Sequence of chain 1.A:
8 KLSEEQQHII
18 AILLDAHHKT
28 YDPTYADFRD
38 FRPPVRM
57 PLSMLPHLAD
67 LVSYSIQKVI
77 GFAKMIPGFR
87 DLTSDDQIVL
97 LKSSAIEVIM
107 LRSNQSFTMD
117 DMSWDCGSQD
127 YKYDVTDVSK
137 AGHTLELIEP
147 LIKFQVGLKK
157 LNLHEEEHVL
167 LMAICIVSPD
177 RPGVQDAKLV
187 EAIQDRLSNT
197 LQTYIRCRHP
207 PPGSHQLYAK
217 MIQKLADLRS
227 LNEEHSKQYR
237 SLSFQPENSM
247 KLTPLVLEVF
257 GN

The protein below binds the small molecule below.
Small molecule (SMILES): C=C1/C(=C\C=C2/CCC[C@]3(C)[C@@H]([C@H](C)CCCC(C)(C)O)CC[C@@H]23)C[C@@H](O)C[C@@H]1O

Binding-site contacts:
Ligand atom O3 contacts residue TYR235 of chain 1.A at 3.8 Å.
Ligand atom C4 contacts residue SER112 of chain 1.A at 3.7 Å.
Ligand atom O3 contacts residue HIS231 of chain 1.A at 2.7 Å (h-bond).
Ligand atom O3 contacts residue HIS139 of chain 1.A at 2.9 Å (h-bond).
Ligand atom C3 contacts residue TYR28 of chain 1.A at 3.4 Å (hydrophobic).
Ligand atom C3 contacts residue SER112 of chain 1.A at 3.7 Å.
Ligand atom C23 contacts residue HIS231 of chain 1.A at 3.9 Å.
Ligand atom C26 contacts residue LEU61 of chain 1.A at 3.8 Å (hydrophobic).
Ligand atom O2 contacts residue SER109 of chain 1.A at 3.5 Å.
Ligand atom C15 contacts residue ILE105 of chain 1.A at 3.8 Å (hydrophobic).
Ligand atom C26 contacts residue HIS139 of chain 1.A at 3.7 Å.
Ligand atom C6 contacts residue SER109 of chain 1.A at 3.6 Å.
Ligand atom C19 contacts residue LEU67 of chain 1.A at 4.0 Å (hydrophobic).
Ligand atom C25 contacts residue HIS231 of chain 1.A at 3.7 Å.
Ligand atom O2 contacts residue SER112 of chain 1.A at 3.0 Å (h-bond).
Ligand atom C10 contacts residue SER109 of chain 1.A at 3.9 Å.
Ligand atom C4 contacts residue CYS122 of chain 1.A at 3.5 Å (hydrophobic).
Ligand atom C3 contacts residue TYR32 of chain 1.A at 3.8 Å (hydrophobic).
Ligand atom C12 contacts residue VAL134 of chain 1.A at 3.6 Å (hydrophobic).
Ligand atom C7 contacts residue SER109 of chain 1.A at 3.5 Å.
Ligand atom C21 contacts residue LEU143 of chain 1.A at 3.7 Å (hydrophobic).
Ligand atom C10 contacts residue SER71 of chain 1.A at 4.0 Å.
Ligand atom C19 contacts residue SER71 of chain 1.A at 3.4 Å.
Ligand atom C2 contacts residue TYR28 of chain 1.A at 3.8 Å (hydrophobic).
Ligand atom C25 contacts residue HIS139 of chain 1.A at 3.7 Å.
Ligand atom C18 contacts residue VAL68 of chain 1.A at 3.5 Å (hydrophobic).
Ligand atom C24 contacts residue VAL68 of chain 1.A at 3.9 Å (hydrophobic).
Ligand atom C5 contacts residue SER109 of chain 1.A at 3.8 Å.
Ligand atom C23 contacts residue HIS139 of chain 1.A at 3.6 Å.
Ligand atom C6 contacts residue TRP120 of chain 1.A at 3.9 Å (hydrophobic).
Ligand atom C8 contacts residue TRP120 of chain 1.A at 3.9 Å (hydrophobic).
Ligand atom O1 contacts residue SER71 of chain 1.A at 2.8 Å (h-bond).
Ligand atom C3 contacts residue CYS122 of chain 1.A at 3.9 Å (hydrophobic).
Ligand atom C19 contacts residue ILE105 of chain 1.A at 3.7 Å (hydrophobic).
Ligand atom O1 contacts residue ARG108 of chain 1.A at 2.8 Å (salt-bridge).
Ligand atom O2 contacts residue TYR28 of chain 1.A at 2.7 Å (h-bond).
Ligand atom C9 contacts residue TRP120 of chain 1.A at 3.3 Å (hydrophobic).
Ligand atom C1 contacts residue SER71 of chain 1.A at 3.9 Å.
Ligand atom C1 contacts residue ARG108 of chain 1.A at 3.8 Å.
Ligand atom C24 contacts residue HIS231 of chain 1.A at 3.6 Å.